Binding-site contacts:
Ligand atom O3 contacts residue ARG127 of chain 1.D at 2.2 Å (salt-bridge).
Ligand atom C2 contacts residue ARG127 of chain 1.D at 3.9 Å.
Ligand atom O6 contacts residue VAL176 of chain 1.D at 3.4 Å.
Ligand atom O5 contacts residue PRO4 of chain 1.F at 3.9 Å.
Ligand atom C8 contacts residue ASP124 of chain 1.D at 3.7 Å.
Ligand atom C1 contacts residue SER6 of chain 1.F at 1.5 Å.
Ligand atom C7 contacts residue TYR128 of chain 1.D at 3.7 Å (hydrophobic).
Ligand atom C3 contacts residue ARG127 of chain 1.D at 3.2 Å.
Ligand atom O4 contacts residue TYR128 of chain 1.D at 3.5 Å.
Ligand atom C7 contacts residue SER6 of chain 1.F at 3.5 Å.
Ligand atom C4 contacts residue ARG127 of chain 1.D at 3.3 Å.
Ligand atom O7 contacts residue ASN173 of chain 1.D at 2.3 Å (h-bond).
Ligand atom O3 contacts residue TYR128 of chain 1.D at 2.6 Å (h-bond).
Ligand atom C8 contacts residue GLN7 of chain 1.F at 3.5 Å.
Ligand atom O4 contacts residue ARG127 of chain 1.D at 3.1 Å (salt-bridge).
Ligand atom C8 contacts residue LYS120 of chain 1.D at 4.0 Å.
Ligand atom N2 contacts residue TYR128 of chain 1.D at 3.5 Å (h-bond).
Ligand atom C4 contacts residue SER6 of chain 1.F at 4.0 Å.
Ligand atom C4 contacts residue ARG56 of chain 1.D at 3.3 Å.
Ligand atom O7 contacts residue ARG127 of chain 1.D at 3.4 Å (salt-bridge).
Ligand atom O4 contacts residue ARG56 of chain 1.D at 2.5 Å (salt-bridge).
Ligand atom C8 contacts residue ASN173 of chain 1.D at 4.0 Å.
Ligand atom C5 contacts residue SER6 of chain 1.F at 3.7 Å.
Ligand atom C2 contacts residue TYR128 of chain 1.D at 3.9 Å (hydrophobic).
Ligand atom C8 contacts residue ALA8 of chain 1.F at 3.5 Å (hydrophobic).
Ligand atom C7 contacts residue ASN173 of chain 1.D at 3.4 Å.
Ligand atom C5 contacts residue ARG56 of chain 1.D at 3.5 Å.
Ligand atom O7 contacts residue ASP124 of chain 1.D at 3.2 Å (salt-bridge).
Ligand atom O6 contacts residue ARG127 of chain 1.D at 4.0 Å.
Ligand atom C3 contacts residue ARG56 of chain 1.D at 3.5 Å.
Ligand atom C3 contacts residue SER6 of chain 1.F at 3.5 Å.
Ligand atom C2 contacts residue SER6 of chain 1.F at 2.1 Å.
Ligand atom C7 contacts residue ASP124 of chain 1.D at 3.8 Å.
Ligand atom C3 contacts residue TYR128 of chain 1.D at 3.1 Å (hydrophobic).
Ligand atom O5 contacts residue SER6 of chain 1.F at 2.5 Å (h-bond).
Ligand atom C6 contacts residue PRO4 of chain 1.F at 3.1 Å (hydrophobic).
Ligand atom O7 contacts residue SER6 of chain 1.F at 3.9 Å.
Ligand atom C7 contacts residue GLN7 of chain 1.F at 3.8 Å.
Ligand atom N2 contacts residue SER6 of chain 1.F at 2.6 Å (h-bond).
Ligand atom O6 contacts residue PRO4 of chain 1.F at 3.1 Å (h-bond).

A small-molecule ligand and the protein it binds are described below.
Small molecule (SMILES): CC(=O)N[C@@H]1[C@@H](O)[C@H](O)[C@@H](CO)O[C@H]1O

Sequence of chain 1.F:
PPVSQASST

Sequence of chain 1.D:
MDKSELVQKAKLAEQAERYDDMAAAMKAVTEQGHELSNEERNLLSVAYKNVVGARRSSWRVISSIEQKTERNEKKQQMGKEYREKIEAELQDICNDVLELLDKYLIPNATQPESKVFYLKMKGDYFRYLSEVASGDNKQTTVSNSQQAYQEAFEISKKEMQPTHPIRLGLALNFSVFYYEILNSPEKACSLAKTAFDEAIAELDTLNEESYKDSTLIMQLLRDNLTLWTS